Sequence of chain 2.A:
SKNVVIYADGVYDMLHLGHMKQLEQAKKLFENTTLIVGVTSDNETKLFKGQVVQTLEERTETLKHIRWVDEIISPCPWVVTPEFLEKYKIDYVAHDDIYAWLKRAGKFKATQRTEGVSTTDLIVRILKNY

Binding-site contacts:
Ligand atom C04 contacts residue GLU94 of chain 2.A at 4.4 Å.
Ligand atom C02 contacts residue LEU93 of chain 2.A at 3.7 Å (hydrophobic).
Ligand atom C02 contacts residue GLU94 of chain 2.A at 2.8 Å.
Ligand atom C01 contacts residue ASP79 of chain 2.A at 3.1 Å.
Ligand atom N05 contacts residue THR92 of chain 2.A at 3.9 Å.
Ligand atom C02 contacts residue THR92 of chain 2.A at 3.9 Å.
Ligand atom C03 contacts residue GLU94 of chain 2.A at 3.5 Å.
Ligand atom C01 contacts residue LEU93 of chain 2.A at 3.0 Å (hydrophobic).
Ligand atom N05 contacts residue GLU94 of chain 2.A at 3.2 Å.
Ligand atom C04 contacts residue LEU93 of chain 2.A at 3.8 Å (hydrophobic).
Ligand atom C01 contacts residue THR92 of chain 2.A at 3.3 Å.
Ligand atom C03 contacts residue LEU93 of chain 2.A at 3.7 Å (hydrophobic).
Ligand atom C01 contacts residue GLU94 of chain 2.A at 3.5 Å.

The small molecule below binds the protein below.
Small molecule (SMILES): C#C[C@H](C)N